Sequence of chain 1.A:
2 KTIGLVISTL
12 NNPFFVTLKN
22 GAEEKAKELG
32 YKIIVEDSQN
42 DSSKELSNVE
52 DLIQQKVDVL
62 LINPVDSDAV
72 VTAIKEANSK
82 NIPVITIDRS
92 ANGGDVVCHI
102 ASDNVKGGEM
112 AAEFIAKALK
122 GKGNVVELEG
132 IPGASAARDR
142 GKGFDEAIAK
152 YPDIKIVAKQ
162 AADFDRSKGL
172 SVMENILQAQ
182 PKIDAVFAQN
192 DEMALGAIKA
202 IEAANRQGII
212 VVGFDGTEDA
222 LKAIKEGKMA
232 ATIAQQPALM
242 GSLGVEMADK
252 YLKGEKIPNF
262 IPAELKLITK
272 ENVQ

Binding-site contacts:
Ligand atom O2 contacts residue ASP89 of chain 1.A at 2.6 Å (salt-bridge).
Ligand atom O2 contacts residue PHE15 of chain 1.A at 3.6 Å.
Ligand atom C2 contacts residue ARG141 of chain 1.A at 4.0 Å.
Ligand atom O4 contacts residue ASN13 of chain 1.A at 2.7 Å (h-bond).
Ligand atom O3 contacts residue ASP216 of chain 1.A at 2.6 Å (salt-bridge).
Ligand atom C2 contacts residue PHE15 of chain 1.A at 3.6 Å (hydrophobic).
Ligand atom O3 contacts residue ASN191 of chain 1.A at 3.8 Å.
Ligand atom C2 contacts residue PHE16 of chain 1.A at 4.0 Å (hydrophobic).
Ligand atom O5 contacts residue PHE165 of chain 1.A at 3.5 Å.
Ligand atom O5 contacts residue ARG90 of chain 1.A at 3.0 Å (salt-bridge).
Ligand atom C4 contacts residue PHE16 of chain 1.A at 3.8 Å (hydrophobic).
Ligand atom O3 contacts residue ARG141 of chain 1.A at 2.9 Å (salt-bridge).
Ligand atom C3 contacts residue PHE15 of chain 1.A at 3.6 Å (hydrophobic).
Ligand atom C2 contacts residue ASP89 of chain 1.A at 3.3 Å.
Ligand atom O1 contacts residue ARG90 of chain 1.A at 2.9 Å (salt-bridge).
Ligand atom O4 contacts residue ASN191 of chain 1.A at 3.0 Å (h-bond).
Ligand atom C1 contacts residue ASP89 of chain 1.A at 3.4 Å.
Ligand atom O1 contacts residue ASP89 of chain 1.A at 2.5 Å (salt-bridge).
Ligand atom C3 contacts residue GLN236 of chain 1.A at 3.8 Å.
Ligand atom C1 contacts residue PHE165 of chain 1.A at 3.8 Å (hydrophobic).
Ligand atom O1 contacts residue ALA137 of chain 1.A at 3.2 Å.
Ligand atom C5 contacts residue PHE165 of chain 1.A at 3.4 Å (hydrophobic).
Ligand atom O4 contacts residue PHE15 of chain 1.A at 3.8 Å.
Ligand atom C1 contacts residue ALA137 of chain 1.A at 3.8 Å (hydrophobic).
Ligand atom O2 contacts residue ARG141 of chain 1.A at 3.0 Å (salt-bridge).
Ligand atom O4 contacts residue ASP216 of chain 1.A at 2.6 Å (salt-bridge).
Ligand atom C4 contacts residue ASN13 of chain 1.A at 3.2 Å.
Ligand atom C5 contacts residue PHE16 of chain 1.A at 3.8 Å (hydrophobic).
Ligand atom C5 contacts residue ARG90 of chain 1.A at 3.9 Å.
Ligand atom O3 contacts residue GLN236 of chain 1.A at 3.5 Å (h-bond).
Ligand atom O5 contacts residue PHE16 of chain 1.A at 3.4 Å.
Ligand atom C5 contacts residue ASN191 of chain 1.A at 4.0 Å.
Ligand atom C1 contacts residue ARG90 of chain 1.A at 3.9 Å.
Ligand atom C3 contacts residue ASP216 of chain 1.A at 3.3 Å.
Ligand atom C4 contacts residue PHE15 of chain 1.A at 3.8 Å (hydrophobic).
Ligand atom C1 contacts residue ARG141 of chain 1.A at 4.0 Å.
Ligand atom O5 contacts residue ASP89 of chain 1.A at 4.0 Å.
Ligand atom O2 contacts residue GLN236 of chain 1.A at 3.1 Å (h-bond).
Ligand atom C5 contacts residue ASN13 of chain 1.A at 3.7 Å.
Ligand atom C4 contacts residue ASP216 of chain 1.A at 3.6 Å.

The small molecule below binds the protein below.
Small molecule (SMILES): O[C@@H]1[C@H](O)[C@H](O)CO[C@H]1O